Binding-site contacts:
Ligand atom N2 contacts residue ASN5 of chain 1.A at 2.9 Å (h-bond).
Ligand atom C2 contacts residue ASN5 of chain 1.A at 2.5 Å.
Ligand atom O3 contacts residue ASP2 of chain 1.A at 3.3 Å (salt-bridge).
Ligand atom C1 contacts residue ASN154 of chain 1.A at 4.2 Å.
Ligand atom O7 contacts residue ASN5 of chain 1.A at 4.1 Å.
Ligand atom C5 contacts residue ASP2 of chain 1.A at 4.3 Å.
Ligand atom O7 contacts residue ASP2 of chain 1.A at 4.5 Å.
Ligand atom C3 contacts residue ASN5 of chain 1.A at 3.8 Å.
Ligand atom C1 contacts residue PHE3 of chain 1.A at 3.8 Å (hydrophobic).
Ligand atom C3 contacts residue PHE3 of chain 1.A at 4.4 Å (hydrophobic).
Ligand atom C7 contacts residue ASP2 of chain 1.A at 3.8 Å.
Ligand atom N2 contacts residue PHE3 of chain 1.A at 2.8 Å (h-bond).
Ligand atom C4 contacts residue ASN154 of chain 1.A at 4.5 Å.
Ligand atom C8 contacts residue PHE3 of chain 1.A at 3.3 Å (hydrophobic).
Ligand atom C3 contacts residue ASP2 of chain 1.A at 4.3 Å.
Ligand atom C1 contacts residue ASN5 of chain 1.A at 1.4 Å.
Ligand atom C7 contacts residue ASN5 of chain 1.A at 3.7 Å.
Ligand atom C6 contacts residue ASP2 of chain 1.A at 3.7 Å.
Ligand atom O5 contacts residue ASN154 of chain 1.A at 4.0 Å.
Ligand atom C2 contacts residue PHE3 of chain 1.A at 3.8 Å (hydrophobic).
Ligand atom O5 contacts residue ASN5 of chain 1.A at 2.3 Å (h-bond).
Ligand atom C6 contacts residue ASN154 of chain 1.A at 3.9 Å.
Ligand atom C5 contacts residue ASN5 of chain 1.A at 3.6 Å.
Ligand atom C5 contacts residue ASN154 of chain 1.A at 3.5 Å.
Ligand atom N2 contacts residue ASP2 of chain 1.A at 3.8 Å.
Ligand atom O6 contacts residue ASP2 of chain 1.A at 2.5 Å (salt-bridge).
Ligand atom C4 contacts residue ASN5 of chain 1.A at 4.3 Å.
Ligand atom C7 contacts residue PHE3 of chain 1.A at 3.5 Å (hydrophobic).
Ligand atom O4 contacts residue ASN154 of chain 1.A at 4.5 Å.
Ligand atom O5 contacts residue ASP2 of chain 1.A at 3.8 Å.
Ligand atom C8 contacts residue ASP2 of chain 1.A at 3.5 Å.

Sequence of chain 1.A:
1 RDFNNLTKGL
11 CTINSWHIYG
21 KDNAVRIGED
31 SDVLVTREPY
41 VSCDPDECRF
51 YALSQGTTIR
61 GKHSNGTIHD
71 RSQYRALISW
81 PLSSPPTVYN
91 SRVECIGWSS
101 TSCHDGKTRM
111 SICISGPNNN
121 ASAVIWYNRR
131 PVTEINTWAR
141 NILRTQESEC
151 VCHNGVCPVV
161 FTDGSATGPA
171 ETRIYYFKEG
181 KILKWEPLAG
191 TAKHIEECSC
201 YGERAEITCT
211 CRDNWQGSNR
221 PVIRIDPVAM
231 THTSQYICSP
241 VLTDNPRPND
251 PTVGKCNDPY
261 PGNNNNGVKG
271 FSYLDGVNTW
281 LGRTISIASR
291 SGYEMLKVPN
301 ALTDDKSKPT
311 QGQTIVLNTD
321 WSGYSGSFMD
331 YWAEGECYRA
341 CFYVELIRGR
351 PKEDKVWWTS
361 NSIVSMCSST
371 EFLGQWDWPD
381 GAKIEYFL

The protein below binds the small molecule below.
Small molecule (SMILES): CC(=O)N[C@H]1[C@H](O[C@H]2[C@H](O)[C@@H](NC(C)=O)CO[C@@H]2CO)O[C@H](CO)[C@@H](O)[C@@H]1O